Sequence of chain 1.A:
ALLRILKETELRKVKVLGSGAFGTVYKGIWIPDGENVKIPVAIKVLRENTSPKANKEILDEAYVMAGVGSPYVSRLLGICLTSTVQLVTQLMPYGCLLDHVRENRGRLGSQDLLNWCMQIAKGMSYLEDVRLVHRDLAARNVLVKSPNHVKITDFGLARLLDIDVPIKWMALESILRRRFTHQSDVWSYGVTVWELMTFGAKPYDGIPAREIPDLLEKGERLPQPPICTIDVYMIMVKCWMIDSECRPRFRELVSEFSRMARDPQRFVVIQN

The protein below binds the small molecule below.
Small molecule (SMILES): O=C(CCCN1CC(F)C1)N1CCN(c2ncc3ncnc(Nc4cc(Cl)c(Oc5ccn6ncnc6c5)c(Cl)c4)c3n2)CC1

Binding-site contacts:
Ligand atom CL44 contacts residue ASP161 of chain 1.A at 3.6 Å.
Ligand atom N25 contacts residue ALA49 of chain 1.A at 3.4 Å.
Ligand atom N14 contacts residue LEU24 of chain 1.A at 3.6 Å.
Ligand atom C30 contacts residue LYS51 of chain 1.A at 3.7 Å.
Ligand atom C24 contacts residue ALA49 of chain 1.A at 3.4 Å (hydrophobic).
Ligand atom C8 contacts residue ASP106 of chain 1.A at 3.7 Å.
Ligand atom C9 contacts residue CYS103 of chain 1.A at 3.7 Å (hydrophobic).
Ligand atom N23 contacts residue LEU150 of chain 1.A at 3.6 Å.
Ligand atom N27 contacts residue VAL32 of chain 1.A at 3.6 Å.
Ligand atom N25 contacts residue LEU150 of chain 1.A at 3.4 Å.
Ligand atom C45 contacts residue THR160 of chain 1.A at 3.6 Å.
Ligand atom C24 contacts residue GLN97 of chain 1.A at 3.6 Å.
Ligand atom C6 contacts residue ASP106 of chain 1.A at 3.7 Å.
Ligand atom C7 contacts residue ASP106 of chain 1.A at 3.8 Å.
Ligand atom C8 contacts residue CYS103 of chain 1.A at 2.8 Å (hydrophobic).
Ligand atom C7 contacts residue CYS103 of chain 1.A at 1.8 Å (hydrophobic).
Ligand atom C39 contacts residue SER81 of chain 1.A at 3.3 Å.
Ligand atom CL31 contacts residue THR96 of chain 1.A at 3.6 Å.
Ligand atom C26 contacts residue LEU150 of chain 1.A at 3.6 Å (hydrophobic).
Ligand atom CL44 contacts residue LYS51 of chain 1.A at 3.7 Å.
Ligand atom C35 contacts residue LEU94 of chain 1.A at 3.7 Å (hydrophobic).
Ligand atom CL44 contacts residue THR160 of chain 1.A at 3.7 Å.
Ligand atom N23 contacts residue MET99 of chain 1.A at 3.2 Å (h-bond).
Ligand atom C43 contacts residue THR160 of chain 1.A at 3.6 Å.
Ligand atom CL31 contacts residue LYS51 of chain 1.A at 3.5 Å.
Ligand atom N38 contacts residue ALA69 of chain 1.A at 3.6 Å.
Ligand atom C12 contacts residue CYS103 of chain 1.A at 3.5 Å (hydrophobic).
Ligand atom C19 contacts residue LEU150 of chain 1.A at 3.7 Å (hydrophobic).
Ligand atom N25 contacts residue THR96 of chain 1.A at 3.7 Å.
Ligand atom C24 contacts residue LEU150 of chain 1.A at 3.4 Å (hydrophobic).
Ligand atom O33 contacts residue LYS51 of chain 1.A at 3.6 Å.
Ligand atom C39 contacts residue LEU83 of chain 1.A at 3.7 Å (hydrophobic).
Ligand atom N23 contacts residue ALA49 of chain 1.A at 3.8 Å.
Ligand atom N40 contacts residue SER81 of chain 1.A at 3.2 Å (h-bond).
Ligand atom C20 contacts residue LEU150 of chain 1.A at 3.7 Å (hydrophobic).
Ligand atom C21 contacts residue MET99 of chain 1.A at 3.4 Å (hydrophobic).
Ligand atom N22 contacts residue LEU24 of chain 1.A at 3.7 Å.
Ligand atom C32 contacts residue LYS51 of chain 1.A at 3.6 Å.
Ligand atom C6 contacts residue CYS103 of chain 1.A at 2.8 Å (hydrophobic).
Ligand atom CL31 contacts residue LEU94 of chain 1.A at 3.2 Å.